Binding-site contacts:
Ligand atom C4 contacts residue ASN714 of chain 1.A at 4.2 Å.
Ligand atom N2 contacts residue ASN714 of chain 1.A at 2.8 Å (h-bond).
Ligand atom C8 contacts residue ASN714 of chain 1.A at 4.2 Å.
Ligand atom C2 contacts residue ASN714 of chain 1.A at 2.4 Å.
Ligand atom O7 contacts residue ASN714 of chain 1.A at 3.0 Å (h-bond).
Ligand atom C1 contacts residue ASN714 of chain 1.A at 1.4 Å.
Ligand atom C7 contacts residue ASN714 of chain 1.A at 3.1 Å.
Ligand atom C5 contacts residue ASN714 of chain 1.A at 3.6 Å.
Ligand atom O5 contacts residue ASN714 of chain 1.A at 2.4 Å (h-bond).
Ligand atom O7 contacts residue GLN1068 of chain 1.A at 4.2 Å.
Ligand atom C3 contacts residue ASN714 of chain 1.A at 3.7 Å.

Sequence of chain 1.A:
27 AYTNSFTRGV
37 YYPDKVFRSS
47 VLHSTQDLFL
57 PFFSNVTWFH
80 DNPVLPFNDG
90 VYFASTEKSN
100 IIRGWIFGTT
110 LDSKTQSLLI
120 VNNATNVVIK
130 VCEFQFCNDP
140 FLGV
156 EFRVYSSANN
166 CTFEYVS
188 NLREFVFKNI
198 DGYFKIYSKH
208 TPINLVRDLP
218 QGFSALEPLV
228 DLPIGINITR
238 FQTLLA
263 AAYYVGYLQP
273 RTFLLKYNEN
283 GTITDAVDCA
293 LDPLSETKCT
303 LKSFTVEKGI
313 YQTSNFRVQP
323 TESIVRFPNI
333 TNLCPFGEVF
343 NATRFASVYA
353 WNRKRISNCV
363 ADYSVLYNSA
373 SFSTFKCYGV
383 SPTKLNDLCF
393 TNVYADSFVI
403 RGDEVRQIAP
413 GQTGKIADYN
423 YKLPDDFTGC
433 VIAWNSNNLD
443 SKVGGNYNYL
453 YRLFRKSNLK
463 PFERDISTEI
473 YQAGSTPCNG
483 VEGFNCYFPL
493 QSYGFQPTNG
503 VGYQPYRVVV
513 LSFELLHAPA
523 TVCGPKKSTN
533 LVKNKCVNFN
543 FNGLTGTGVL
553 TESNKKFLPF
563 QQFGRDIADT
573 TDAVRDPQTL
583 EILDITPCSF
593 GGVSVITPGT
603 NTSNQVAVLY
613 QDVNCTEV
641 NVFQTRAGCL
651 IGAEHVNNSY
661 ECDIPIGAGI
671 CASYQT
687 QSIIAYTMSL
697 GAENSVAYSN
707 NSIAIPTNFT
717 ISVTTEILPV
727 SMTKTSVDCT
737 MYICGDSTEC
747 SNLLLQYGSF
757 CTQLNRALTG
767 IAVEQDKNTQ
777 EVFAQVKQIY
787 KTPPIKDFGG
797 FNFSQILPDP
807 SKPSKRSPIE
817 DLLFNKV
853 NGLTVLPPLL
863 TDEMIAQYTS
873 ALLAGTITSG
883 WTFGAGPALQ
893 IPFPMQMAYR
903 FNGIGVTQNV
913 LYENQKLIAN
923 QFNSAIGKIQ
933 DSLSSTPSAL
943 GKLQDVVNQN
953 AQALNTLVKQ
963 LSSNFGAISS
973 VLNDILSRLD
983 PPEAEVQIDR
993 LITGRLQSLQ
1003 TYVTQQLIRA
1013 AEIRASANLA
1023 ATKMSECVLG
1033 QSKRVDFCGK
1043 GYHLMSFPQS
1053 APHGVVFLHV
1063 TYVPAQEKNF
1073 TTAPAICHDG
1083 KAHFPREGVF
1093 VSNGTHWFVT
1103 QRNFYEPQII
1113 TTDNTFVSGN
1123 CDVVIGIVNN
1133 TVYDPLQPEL

A protein and the small-molecule ligand that binds it are described below.
Small molecule (SMILES): CC(=O)N[C@@H]1[C@@H](O)[C@H](O)[C@@H](CO)O[C@H]1O